Sequence of chain 1.A:
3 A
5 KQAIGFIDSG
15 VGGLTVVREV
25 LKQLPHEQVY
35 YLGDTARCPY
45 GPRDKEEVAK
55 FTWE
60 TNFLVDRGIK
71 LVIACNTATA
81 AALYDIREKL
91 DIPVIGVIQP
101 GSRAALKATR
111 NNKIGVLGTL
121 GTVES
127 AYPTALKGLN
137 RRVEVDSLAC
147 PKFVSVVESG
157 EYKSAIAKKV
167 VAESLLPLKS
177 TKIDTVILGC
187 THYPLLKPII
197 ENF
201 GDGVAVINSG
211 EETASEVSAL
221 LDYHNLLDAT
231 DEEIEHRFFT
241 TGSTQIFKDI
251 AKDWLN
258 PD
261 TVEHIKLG

Sequence of chain 1.B:
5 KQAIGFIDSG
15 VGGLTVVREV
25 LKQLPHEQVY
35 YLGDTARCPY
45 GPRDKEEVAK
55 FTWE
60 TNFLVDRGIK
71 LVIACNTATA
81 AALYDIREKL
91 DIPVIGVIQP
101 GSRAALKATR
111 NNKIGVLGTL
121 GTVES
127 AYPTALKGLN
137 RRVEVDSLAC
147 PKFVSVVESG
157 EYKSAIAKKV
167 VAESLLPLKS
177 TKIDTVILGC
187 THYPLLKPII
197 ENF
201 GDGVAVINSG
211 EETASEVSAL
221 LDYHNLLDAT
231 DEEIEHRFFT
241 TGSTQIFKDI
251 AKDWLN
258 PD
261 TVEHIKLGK

Binding-site contacts:
Ligand atom C contacts residue LEU220 of chain 1.A at 3.9 Å (hydrophobic).
Ligand atom C20 contacts residue HIS224 of chain 1.B at 3.0 Å.
Ligand atom C20 contacts residue HIS224 of chain 1.A at 3.6 Å.
Ligand atom C36 contacts residue ASP91 of chain 1.B at 3.3 Å.
Ligand atom C3 contacts residue HIS224 of chain 1.A at 3.5 Å.
Ligand atom C17 contacts residue TYR223 of chain 1.B at 3.2 Å (hydrophobic).
Ligand atom C36 contacts residue ILE92 of chain 1.B at 4.2 Å (hydrophobic).
Ligand atom OH contacts residue HIS224 of chain 1.A at 2.4 Å (h-bond).
Ligand atom O10 contacts residue TYR223 of chain 1.A at 3.8 Å.
Ligand atom C37 contacts residue ASP91 of chain 1.B at 3.7 Å.
Ligand atom C36 contacts residue HIS224 of chain 1.B at 4.0 Å.
Ligand atom O contacts residue HIS224 of chain 1.A at 2.6 Å (h-bond).
Ligand atom C19 contacts residue TYR223 of chain 1.A at 3.6 Å (hydrophobic).
Ligand atom C2 contacts residue HIS224 of chain 1.A at 3.4 Å.
Ligand atom C37 contacts residue HIS224 of chain 1.B at 3.9 Å.
Ligand atom OH contacts residue PRO93 of chain 1.A at 4.3 Å.
Ligand atom C2 contacts residue ASP91 of chain 1.A at 4.4 Å.
Ligand atom O10 contacts residue LEU220 of chain 1.B at 4.3 Å.
Ligand atom C17 contacts residue HIS224 of chain 1.A at 3.4 Å.
Ligand atom O2 contacts residue HIS224 of chain 1.A at 4.1 Å.
Ligand atom C33 contacts residue PRO93 of chain 1.B at 3.9 Å (hydrophobic).
Ligand atom O10 contacts residue HIS224 of chain 1.B at 3.0 Å (h-bond).
Ligand atom C contacts residue HIS224 of chain 1.B at 4.3 Å.
Ligand atom C36 contacts residue PRO93 of chain 1.B at 4.1 Å (hydrophobic).
Ligand atom C32 contacts residue TYR223 of chain 1.A at 4.1 Å (hydrophobic).
Ligand atom O10 contacts residue PRO93 of chain 1.B at 4.0 Å.
Ligand atom C3 contacts residue ASP91 of chain 1.A at 4.2 Å.
Ligand atom C19 contacts residue HIS224 of chain 1.A at 3.5 Å.
Ligand atom C19 contacts residue HIS224 of chain 1.B at 3.5 Å.
Ligand atom C19 contacts residue LEU220 of chain 1.B at 3.8 Å (hydrophobic).
Ligand atom C contacts residue TYR223 of chain 1.B at 3.3 Å (hydrophobic).
Ligand atom O contacts residue HIS224 of chain 1.B at 4.2 Å.
Ligand atom C contacts residue HIS224 of chain 1.A at 3.5 Å.
Ligand atom O2 contacts residue ASP91 of chain 1.A at 4.3 Å.
Ligand atom O11 contacts residue HIS224 of chain 1.B at 3.3 Å.
Ligand atom C33 contacts residue HIS224 of chain 1.B at 3.6 Å.
Ligand atom C20 contacts residue LEU220 of chain 1.B at 4.0 Å (hydrophobic).
Ligand atom O contacts residue LEU220 of chain 1.A at 3.8 Å.
Ligand atom C32 contacts residue HIS224 of chain 1.B at 3.5 Å.
Ligand atom C33 contacts residue ILE92 of chain 1.B at 4.1 Å (hydrophobic).

This small molecule binds to this protein.
Small molecule (SMILES): COCCO[C@@H](C)CO[C@H](C)CO[C@H](C)COC(C)CO[C@@H](C)CO[C@@H](C)CO[C@H](C)CO[C@H](C)COC[C@H](C)N